Binding-site contacts:
Ligand atom O7 contacts residue LEU93 of chain 1.B at 3.7 Å.
Ligand atom C7 contacts residue ASN204 of chain 1.B at 3.7 Å.
Ligand atom C7 contacts residue GLN244 of chain 1.B at 4.5 Å.
Ligand atom C1 contacts residue ASP205 of chain 1.B at 4.4 Å.
Ligand atom C1 contacts residue TRP208 of chain 1.B at 3.4 Å (hydrophobic).
Ligand atom C4 contacts residue ASN204 of chain 1.B at 4.3 Å.
Ligand atom O7 contacts residue TRP208 of chain 1.B at 3.9 Å.
Ligand atom O6 contacts residue ASP205 of chain 1.B at 2.9 Å (salt-bridge).
Ligand atom C2 contacts residue TRP208 of chain 1.B at 4.5 Å (hydrophobic).
Ligand atom O7 contacts residue GLN244 of chain 1.B at 4.3 Å.
Ligand atom C8 contacts residue LEU93 of chain 1.B at 3.8 Å (hydrophobic).
Ligand atom O6 contacts residue SER77 of chain 1.B at 3.5 Å.
Ligand atom C8 contacts residue GLN244 of chain 1.B at 3.6 Å.
Ligand atom C5 contacts residue TRP208 of chain 1.B at 3.5 Å (hydrophobic).
Ligand atom C8 contacts residue ALA243 of chain 1.B at 4.0 Å (hydrophobic).
Ligand atom C7 contacts residue LEU93 of chain 1.B at 4.0 Å (hydrophobic).
Ligand atom O7 contacts residue ASN204 of chain 1.B at 3.9 Å.
Ligand atom O2 contacts residue SER76 of chain 1.B at 4.0 Å.
Ligand atom C2 contacts residue ASN204 of chain 1.B at 2.6 Å.
Ligand atom C5 contacts residue ASN204 of chain 1.B at 3.6 Å.
Ligand atom O6 contacts residue GLU209 of chain 1.B at 4.4 Å.
Ligand atom C1 contacts residue ASN204 of chain 1.B at 1.4 Å.
Ligand atom C2 contacts residue SER76 of chain 1.B at 4.4 Å.
Ligand atom C6 contacts residue ASP205 of chain 1.B at 4.2 Å.
Ligand atom N2 contacts residue ASN204 of chain 1.B at 3.1 Å (h-bond).
Ligand atom C3 contacts residue ASN204 of chain 1.B at 3.9 Å.
Ligand atom C6 contacts residue SER76 of chain 1.B at 4.1 Å.
Ligand atom O5 contacts residue ASP205 of chain 1.B at 3.8 Å.
Ligand atom C7 contacts residue ALA243 of chain 1.B at 4.5 Å (hydrophobic).
Ligand atom C6 contacts residue SER77 of chain 1.B at 4.0 Å.
Ligand atom O5 contacts residue ASN204 of chain 1.B at 2.3 Å (h-bond).
Ligand atom C6 contacts residue TRP208 of chain 1.B at 3.8 Å (hydrophobic).
Ligand atom O5 contacts residue TRP208 of chain 1.B at 3.4 Å.
Ligand atom C8 contacts residue TRP208 of chain 1.B at 4.5 Å (hydrophobic).
Ligand atom C8 contacts residue GLU214 of chain 1.B at 3.9 Å.

Sequence of chain 1.B:
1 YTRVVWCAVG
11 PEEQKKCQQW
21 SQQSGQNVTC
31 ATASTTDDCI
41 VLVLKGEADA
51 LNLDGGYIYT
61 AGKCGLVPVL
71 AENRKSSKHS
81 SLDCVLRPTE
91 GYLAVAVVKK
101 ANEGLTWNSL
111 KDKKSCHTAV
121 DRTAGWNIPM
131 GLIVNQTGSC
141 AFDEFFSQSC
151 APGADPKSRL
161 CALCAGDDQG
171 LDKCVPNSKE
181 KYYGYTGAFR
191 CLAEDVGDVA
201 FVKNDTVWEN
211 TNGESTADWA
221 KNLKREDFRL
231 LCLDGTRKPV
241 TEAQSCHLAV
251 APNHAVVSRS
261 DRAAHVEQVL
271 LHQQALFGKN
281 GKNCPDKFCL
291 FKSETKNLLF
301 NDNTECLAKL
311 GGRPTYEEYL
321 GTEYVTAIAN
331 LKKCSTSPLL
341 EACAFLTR

This small molecule binds to this protein.
Small molecule (SMILES): CC(=O)N[C@H]1[C@H](O[C@H]2[C@H](O)[C@@H](NC(C)=O)CO[C@@H]2CO)O[C@H](CO)[C@@H](O[C@@H]2O[C@H](CO)[C@@H](O)[C@H](O)[C@@H]2O)[C@@H]1O